This small molecule binds to this protein.
Small molecule (SMILES): CC(=O)N[C@@H]1[C@@H](O)[C@H](O)[C@@H](CO)O[C@H]1O

Sequence of chain 2.E:
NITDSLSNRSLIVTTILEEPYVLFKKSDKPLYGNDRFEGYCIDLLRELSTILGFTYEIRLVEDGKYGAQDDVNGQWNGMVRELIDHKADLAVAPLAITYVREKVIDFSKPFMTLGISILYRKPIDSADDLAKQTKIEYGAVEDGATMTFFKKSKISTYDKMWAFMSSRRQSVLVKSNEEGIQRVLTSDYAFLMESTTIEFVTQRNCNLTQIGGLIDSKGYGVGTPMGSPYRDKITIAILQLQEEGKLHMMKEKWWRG

Binding-site contacts:
Ligand atom C7 contacts residue THR7 of chain 2.E at 3.4 Å.
Ligand atom N2 contacts residue ASN5 of chain 2.E at 3.6 Å.
Ligand atom O5 contacts residue ASN5 of chain 2.E at 2.4 Å (h-bond).
Ligand atom C8 contacts residue THR7 of chain 2.E at 3.4 Å.
Ligand atom C5 contacts residue ASN5 of chain 2.E at 3.4 Å.
Ligand atom O7 contacts residue THR7 of chain 2.E at 4.1 Å.
Ligand atom C2 contacts residue ASN5 of chain 2.E at 2.7 Å.
Ligand atom C1 contacts residue ASN5 of chain 2.E at 1.4 Å.
Ligand atom C4 contacts residue ASN5 of chain 2.E at 4.1 Å.
Ligand atom C3 contacts residue ASN5 of chain 2.E at 3.7 Å.
Ligand atom N2 contacts residue THR7 of chain 2.E at 3.4 Å (h-bond).
Ligand atom O3 contacts residue ASN5 of chain 2.E at 3.8 Å.
Ligand atom C6 contacts residue ASN5 of chain 2.E at 3.5 Å.